This small molecule binds to this protein.
Small molecule (SMILES): CN(C)CCCN1c2ccccc2Sc2ccc(Br)cc21

Binding-site contacts:
Ligand atom BR1 contacts residue ASN93 of chain 1.G at 3.8 Å.
Ligand atom BR1 contacts residue VAL30 of chain 1.G at 4.5 Å.
Ligand atom BR1 contacts residue TYR28 of chain 1.G at 3.8 Å.

Sequence of chain 1.G:
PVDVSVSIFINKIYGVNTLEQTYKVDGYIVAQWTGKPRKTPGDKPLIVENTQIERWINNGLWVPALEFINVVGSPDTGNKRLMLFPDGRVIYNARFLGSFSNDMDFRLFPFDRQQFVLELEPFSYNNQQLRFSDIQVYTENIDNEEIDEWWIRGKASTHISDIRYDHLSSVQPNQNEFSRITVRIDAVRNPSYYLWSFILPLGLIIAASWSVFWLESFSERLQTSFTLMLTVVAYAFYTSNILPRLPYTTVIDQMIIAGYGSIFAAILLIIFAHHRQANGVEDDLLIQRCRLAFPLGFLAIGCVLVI